Binding-site contacts:
Ligand atom N3B contacts residue TYR40 of chain 1.I at 3.5 Å.
Ligand atom O6 contacts residue ALA152 of chain 1.I at 2.9 Å (h-bond).
Ligand atom N3B contacts residue GLY21 of chain 1.I at 3.2 Å (h-bond).
Ligand atom O1B contacts residue GLY23 of chain 1.I at 3.1 Å (h-bond).
Ligand atom O1A contacts residue THR25 of chain 1.I at 3.1 Å (h-bond).
Ligand atom O3G contacts residue THR43 of chain 1.I at 2.8 Å (h-bond).
Ligand atom O2B contacts residue MG1 of chain 1.V at 2.1 Å.
Ligand atom O3A contacts residue GLY23 of chain 1.I at 3.5 Å (h-bond).
Ligand atom PA contacts residue THR26 of chain 1.I at 3.5 Å.
Ligand atom N1 contacts residue ASP126 of chain 1.I at 3.0 Å (salt-bridge).
Ligand atom O1A contacts residue THR26 of chain 1.I at 2.8 Å (h-bond).
Ligand atom O4' contacts residue LYS124 of chain 1.I at 2.9 Å (salt-bridge).
Ligand atom N2 contacts residue ASP126 of chain 1.I at 3.1 Å (salt-bridge).
Ligand atom O5' contacts residue THR26 of chain 1.I at 3.2 Å (h-bond).
Ligand atom O1A contacts residue GLY23 of chain 1.I at 3.3 Å.
Ligand atom N3B contacts residue MG1 of chain 1.V at 3.5 Å.
Ligand atom O2G contacts residue ALA42 of chain 1.I at 3.5 Å.
Ligand atom PB contacts residue MG1 of chain 1.V at 3.3 Å.
Ligand atom O3G contacts residue MG1 of chain 1.V at 2.0 Å.
Ligand atom O2' contacts residue LYS38 of chain 1.I at 3.4 Å (salt-bridge).
Ligand atom C2' contacts residue THR26 of chain 1.I at 3.5 Å.
Ligand atom O1G contacts residue LYS24 of chain 1.I at 2.9 Å (salt-bridge).
Ligand atom O2B contacts residue THR25 of chain 1.I at 2.9 Å (h-bond).
Ligand atom N7 contacts residue ASN123 of chain 1.I at 3.0 Å (h-bond).
Ligand atom C5 contacts residue ASN123 of chain 1.I at 3.6 Å.
Ligand atom O6 contacts residue LYS153 of chain 1.I at 3.3 Å (salt-bridge).
Ligand atom O1G contacts residue GLY69 of chain 1.I at 2.6 Å (h-bond).
Ligand atom C2' contacts residue GLU37 of chain 1.I at 3.5 Å.
Ligand atom PG contacts residue MG1 of chain 1.V at 3.2 Å.
Ligand atom O3' contacts residue LYS38 of chain 1.I at 2.7 Å (salt-bridge).
Ligand atom O1B contacts residue THR22 of chain 1.I at 3.5 Å (h-bond).
Ligand atom O2' contacts residue GLU37 of chain 1.I at 2.8 Å (salt-bridge).
Ligand atom O1G contacts residue GLY20 of chain 1.I at 3.6 Å.
Ligand atom O2A contacts residue TYR40 of chain 1.I at 3.5 Å.
Ligand atom C8 contacts residue GLY23 of chain 1.I at 3.5 Å.
Ligand atom O6 contacts residue SER151 of chain 1.I at 3.6 Å.
Ligand atom O1B contacts residue LYS24 of chain 1.I at 2.9 Å (salt-bridge).
Ligand atom O1A contacts residue LYS24 of chain 1.I at 3.5 Å (salt-bridge).
Ligand atom O6 contacts residue ASN123 of chain 1.I at 3.0 Å (h-bond).
Ligand atom O2G contacts residue TYR40 of chain 1.I at 2.8 Å (h-bond).

Sequence of chain 1.I:
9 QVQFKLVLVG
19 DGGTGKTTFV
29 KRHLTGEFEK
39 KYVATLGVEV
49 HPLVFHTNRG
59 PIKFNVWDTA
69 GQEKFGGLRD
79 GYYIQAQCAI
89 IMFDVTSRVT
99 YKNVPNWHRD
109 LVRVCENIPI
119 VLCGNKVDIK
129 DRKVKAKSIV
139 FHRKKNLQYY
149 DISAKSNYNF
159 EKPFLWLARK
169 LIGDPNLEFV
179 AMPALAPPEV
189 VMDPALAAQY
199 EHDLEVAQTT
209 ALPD

The small molecule below binds the protein below.
Small molecule (SMILES): Nc1nc2c(ncn2[C@@H]2O[C@H](CO[P](=O)(O)O[P](=O)(O)NP(=O)(O)O)[C@@H](O)[C@H]2O)c(=O)[nH]1